Sequence of chain 1.C:
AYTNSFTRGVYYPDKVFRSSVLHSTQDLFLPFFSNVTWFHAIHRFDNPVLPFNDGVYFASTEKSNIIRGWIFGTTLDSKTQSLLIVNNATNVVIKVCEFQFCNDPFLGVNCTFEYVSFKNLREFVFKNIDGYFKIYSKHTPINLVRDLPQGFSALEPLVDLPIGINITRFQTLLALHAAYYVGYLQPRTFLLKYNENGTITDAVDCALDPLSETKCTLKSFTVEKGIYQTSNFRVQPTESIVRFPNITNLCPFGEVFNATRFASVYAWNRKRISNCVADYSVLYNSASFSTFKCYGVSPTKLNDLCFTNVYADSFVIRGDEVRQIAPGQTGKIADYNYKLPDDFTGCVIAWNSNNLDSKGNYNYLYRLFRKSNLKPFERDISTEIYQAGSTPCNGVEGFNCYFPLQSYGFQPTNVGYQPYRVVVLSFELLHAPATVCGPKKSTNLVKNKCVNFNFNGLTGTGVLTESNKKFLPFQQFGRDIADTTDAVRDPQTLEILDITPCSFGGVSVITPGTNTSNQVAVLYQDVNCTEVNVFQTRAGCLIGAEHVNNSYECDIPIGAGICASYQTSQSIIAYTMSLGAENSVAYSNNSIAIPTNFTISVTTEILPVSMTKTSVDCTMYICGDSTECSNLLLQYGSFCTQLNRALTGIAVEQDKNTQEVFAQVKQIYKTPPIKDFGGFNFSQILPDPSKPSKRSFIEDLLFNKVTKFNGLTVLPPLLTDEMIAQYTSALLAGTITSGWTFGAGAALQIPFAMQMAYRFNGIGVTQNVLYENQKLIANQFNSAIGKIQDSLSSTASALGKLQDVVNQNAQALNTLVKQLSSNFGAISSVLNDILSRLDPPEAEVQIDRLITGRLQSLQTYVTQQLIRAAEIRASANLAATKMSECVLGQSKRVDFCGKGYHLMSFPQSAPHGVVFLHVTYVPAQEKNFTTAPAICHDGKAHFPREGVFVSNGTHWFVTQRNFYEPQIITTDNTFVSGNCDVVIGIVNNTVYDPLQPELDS

Sequence of chain 1.A:
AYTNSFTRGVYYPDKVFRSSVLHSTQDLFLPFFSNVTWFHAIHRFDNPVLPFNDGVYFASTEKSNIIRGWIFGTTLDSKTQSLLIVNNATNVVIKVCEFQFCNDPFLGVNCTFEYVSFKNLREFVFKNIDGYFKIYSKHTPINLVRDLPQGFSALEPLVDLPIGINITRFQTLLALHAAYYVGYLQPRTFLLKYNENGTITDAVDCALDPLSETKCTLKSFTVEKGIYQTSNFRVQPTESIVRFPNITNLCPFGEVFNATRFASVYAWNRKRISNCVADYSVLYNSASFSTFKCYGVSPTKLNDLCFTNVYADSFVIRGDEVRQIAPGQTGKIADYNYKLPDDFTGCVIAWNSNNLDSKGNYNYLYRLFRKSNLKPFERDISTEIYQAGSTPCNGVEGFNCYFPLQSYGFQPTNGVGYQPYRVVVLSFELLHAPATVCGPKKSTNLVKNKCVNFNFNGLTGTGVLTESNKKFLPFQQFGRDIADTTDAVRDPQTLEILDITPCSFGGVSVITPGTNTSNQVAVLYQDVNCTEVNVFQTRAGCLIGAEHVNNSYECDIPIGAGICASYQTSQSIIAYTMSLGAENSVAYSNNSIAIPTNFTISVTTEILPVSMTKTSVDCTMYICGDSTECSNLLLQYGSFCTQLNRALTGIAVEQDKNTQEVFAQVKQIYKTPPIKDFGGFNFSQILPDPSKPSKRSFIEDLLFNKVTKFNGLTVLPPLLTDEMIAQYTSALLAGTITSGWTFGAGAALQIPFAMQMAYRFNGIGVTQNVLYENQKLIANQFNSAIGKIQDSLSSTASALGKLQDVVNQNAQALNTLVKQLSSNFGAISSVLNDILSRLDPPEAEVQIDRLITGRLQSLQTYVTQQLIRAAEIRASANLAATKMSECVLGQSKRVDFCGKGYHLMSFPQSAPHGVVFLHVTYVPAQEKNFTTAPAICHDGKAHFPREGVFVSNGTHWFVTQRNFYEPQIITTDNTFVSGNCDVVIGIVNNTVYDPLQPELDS

A protein and the small-molecule ligand that binds it are described below.
Small molecule (SMILES): CC(=O)N[C@@H]1[C@@H](O)[C@H](O)[C@@H](CO)O[C@H]1O

Binding-site contacts:
Ligand atom O4 contacts residue PHE486 of chain 1.A at 4.2 Å.
Ligand atom C7 contacts residue ASN343 of chain 1.C at 3.3 Å.
Ligand atom C8 contacts residue GLY339 of chain 1.C at 3.9 Å.
Ligand atom C2 contacts residue ASN343 of chain 1.C at 3.4 Å.
Ligand atom C8 contacts residue ASN343 of chain 1.C at 4.3 Å.
Ligand atom C1 contacts residue ASN343 of chain 1.C at 3.4 Å.
Ligand atom O7 contacts residue GLY339 of chain 1.C at 3.7 Å.
Ligand atom C7 contacts residue GLY339 of chain 1.C at 4.2 Å.
Ligand atom O7 contacts residue ASN343 of chain 1.C at 3.0 Å (h-bond).
Ligand atom O5 contacts residue ASN343 of chain 1.C at 4.1 Å.
Ligand atom N2 contacts residue ASN343 of chain 1.C at 3.5 Å (h-bond).